Binding-site contacts:
Ligand atom C8 contacts residue ASN154 of chain 12.B at 3.0 Å.
Ligand atom C5 contacts residue MET151 of chain 12.B at 4.1 Å (hydrophobic).
Ligand atom O5 contacts residue ASN154 of chain 12.B at 2.4 Å (h-bond).
Ligand atom C1 contacts residue MET151 of chain 12.B at 4.2 Å (hydrophobic).
Ligand atom C3 contacts residue MET151 of chain 12.B at 4.1 Å (hydrophobic).
Ligand atom C2 contacts residue ASN154 of chain 12.B at 2.5 Å.
Ligand atom C7 contacts residue ASN154 of chain 12.B at 3.4 Å.
Ligand atom C2 contacts residue MET151 of chain 12.B at 4.0 Å (hydrophobic).
Ligand atom O7 contacts residue ASN154 of chain 12.B at 4.3 Å.
Ligand atom C1 contacts residue ASN154 of chain 12.B at 1.4 Å.
Ligand atom C5 contacts residue ASN154 of chain 12.B at 3.7 Å.
Ligand atom N2 contacts residue ASN154 of chain 12.B at 2.9 Å.
Ligand atom C3 contacts residue ASN154 of chain 12.B at 3.9 Å.
Ligand atom C4 contacts residue ASN154 of chain 12.B at 4.2 Å.
Ligand atom O4 contacts residue MET151 of chain 12.B at 4.4 Å.
Ligand atom O5 contacts residue MET151 of chain 12.B at 3.7 Å.
Ligand atom O3 contacts residue MET151 of chain 12.B at 4.2 Å.
Ligand atom C4 contacts residue MET151 of chain 12.B at 3.5 Å (hydrophobic).

Sequence of chain 12.B:
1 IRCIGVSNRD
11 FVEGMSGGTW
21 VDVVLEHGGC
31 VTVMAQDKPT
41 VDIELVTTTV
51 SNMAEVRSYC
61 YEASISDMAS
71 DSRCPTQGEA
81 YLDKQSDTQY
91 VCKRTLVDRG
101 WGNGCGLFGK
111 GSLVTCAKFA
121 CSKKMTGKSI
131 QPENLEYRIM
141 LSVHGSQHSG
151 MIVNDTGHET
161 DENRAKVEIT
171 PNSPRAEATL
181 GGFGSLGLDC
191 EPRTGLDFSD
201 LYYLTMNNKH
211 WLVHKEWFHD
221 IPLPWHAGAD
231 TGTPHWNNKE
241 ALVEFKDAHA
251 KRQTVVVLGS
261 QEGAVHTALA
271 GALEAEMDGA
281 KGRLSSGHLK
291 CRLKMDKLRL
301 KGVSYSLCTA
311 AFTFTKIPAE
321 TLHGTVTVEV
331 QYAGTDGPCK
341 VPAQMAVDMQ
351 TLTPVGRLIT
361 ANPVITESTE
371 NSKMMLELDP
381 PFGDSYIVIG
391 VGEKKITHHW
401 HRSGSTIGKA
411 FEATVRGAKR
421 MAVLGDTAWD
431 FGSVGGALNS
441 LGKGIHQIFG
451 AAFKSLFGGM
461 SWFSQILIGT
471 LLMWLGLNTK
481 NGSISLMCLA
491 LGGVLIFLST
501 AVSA

This protein binds this small molecule.
Small molecule (SMILES): CC(=O)N[C@@H]1[C@@H](O)[C@H](O)[C@@H](CO)O[C@H]1O